Sequence of chain 1.B:
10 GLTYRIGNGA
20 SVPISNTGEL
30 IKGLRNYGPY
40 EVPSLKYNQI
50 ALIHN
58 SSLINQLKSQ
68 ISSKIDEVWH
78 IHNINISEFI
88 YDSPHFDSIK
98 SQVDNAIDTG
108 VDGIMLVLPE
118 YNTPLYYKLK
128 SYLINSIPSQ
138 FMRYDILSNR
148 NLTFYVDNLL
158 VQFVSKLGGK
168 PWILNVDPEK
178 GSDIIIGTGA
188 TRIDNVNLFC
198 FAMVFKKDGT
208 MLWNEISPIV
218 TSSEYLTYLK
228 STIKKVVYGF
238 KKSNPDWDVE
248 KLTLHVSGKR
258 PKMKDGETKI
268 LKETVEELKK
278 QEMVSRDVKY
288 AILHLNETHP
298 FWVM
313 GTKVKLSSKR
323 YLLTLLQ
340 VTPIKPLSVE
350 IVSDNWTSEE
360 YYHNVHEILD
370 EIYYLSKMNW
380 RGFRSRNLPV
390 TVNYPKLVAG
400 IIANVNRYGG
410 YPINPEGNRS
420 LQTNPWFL

A protein and the small-molecule ligand that binds it are described below.
Small molecule (SMILES): Nc1ccn([C@@H]2O[C@H](CO[P](=O)(O)O[C@H]3[C@@H](O)[C@H](n4cnc5c(=O)nc(N)[nH]c54)O[C@@H]3CO[P](=O)(O)O[C@H]3[C@@H](O)[C@H](n4ccc(N)nc4=O)O[C@@H]3CO[P](=O)(O)O[C@H]3[C@@H](O)[C@H](n4cnc5c(N)ncnc54)O[C@@H]3CO[P](=O)(O)O[C@H]3[C@@H](O)[C@H](n4cnc5c(=O)nc(N)[nH]c54)O[C@@H]3CO[P](=O)(O)O[C@H]3[C@@H](O)[C@H](n4ccc(N)nc4=O)O[C@@H]3CO[P](=O)(O)O[C@H]3[C@@H](O)[C@H](n4ccc(=O)[nH]c4=O)O[C@@H]3CO[P](=O)(O)O[C@H]3[C@@H](O)[C@H](n4ccc(=O)[nH]c4=O)O[C@@H]3COP(=O)(O)O)[C@@H](O)[C@H]2O)c(=O)n1

Binding-site contacts:
Ligand atom N6 contacts residue U2 of chain 1.F at 3.1 Å (h-bond).
Ligand atom N3 contacts residue A5 of chain 1.F at 3.2 Å (h-bond).
Ligand atom O2 contacts residue G1 of chain 1.F at 2.8 Å (h-bond).
Ligand atom OP1 contacts residue TYR123 of chain 1.B at 2.5 Å (h-bond).
Ligand atom O6 contacts residue C3 of chain 1.F at 3.1 Å (h-bond).
Ligand atom N1 contacts residue G1 of chain 1.F at 3.2 Å.
Ligand atom N4 contacts residue G1 of chain 1.F at 2.8 Å (h-bond).
Ligand atom N2 contacts residue G1 of chain 1.F at 3.2 Å (h-bond).
Ligand atom O2 contacts residue ARG140 of chain 1.B at 3.2 Å.
Ligand atom C6 contacts residue G1 of chain 1.F at 3.2 Å.
Ligand atom N1 contacts residue U2 of chain 1.F at 2.7 Å (h-bond).
Ligand atom OP2 contacts residue ARG140 of chain 1.B at 2.9 Å (salt-bridge).
Ligand atom OP1 contacts residue LYS127 of chain 1.B at 3.2 Å.
Ligand atom OP2 contacts residue PHE138 of chain 1.B at 2.9 Å (h-bond).
Ligand atom N2 contacts residue G4 of chain 1.F at 3.0 Å.
Ligand atom O2' contacts residue GLN159 of chain 1.B at 3.1 Å (h-bond).
Ligand atom O6 contacts residue G1 of chain 1.F at 3.2 Å (h-bond).
Ligand atom N2 contacts residue C3 of chain 1.F at 2.7 Å (h-bond).
Ligand atom OP3 contacts residue GLN159 of chain 1.B at 2.9 Å (h-bond).
Ligand atom O2 contacts residue ASN155 of chain 1.B at 2.9 Å (h-bond).
Ligand atom C2 contacts residue C3 of chain 1.F at 2.8 Å.
Ligand atom N3 contacts residue C3 of chain 1.F at 3.1 Å (h-bond).
Ligand atom OP2 contacts residue LYS127 of chain 1.B at 2.8 Å (salt-bridge).
Ligand atom OP3 contacts residue GLN137 of chain 1.B at 3.2 Å (h-bond).
Ligand atom OP1 contacts residue MN1 of chain 1.H at 2.1 Å.
Ligand atom C5 contacts residue G1 of chain 1.F at 3.2 Å.
Ligand atom C2 contacts residue U2 of chain 1.F at 3.2 Å.
Ligand atom OP3 contacts residue MN1 of chain 1.H at 2.0 Å.
Ligand atom N9 contacts residue G1 of chain 1.F at 3.2 Å (h-bond).
Ligand atom O2 contacts residue G4 of chain 1.F at 2.5 Å (h-bond).
Ligand atom OP1 contacts residue GLN159 of chain 1.B at 3.1 Å (h-bond).
Ligand atom OP2 contacts residue TYR152 of chain 1.B at 2.6 Å (h-bond).
Ligand atom N3 contacts residue G1 of chain 1.F at 2.9 Å (h-bond).
Ligand atom N3 contacts residue G4 of chain 1.F at 3.0 Å (h-bond).
Ligand atom O4 contacts residue ARG147 of chain 1.B at 3.2 Å (salt-bridge).
Ligand atom C2 contacts residue G1 of chain 1.F at 3.2 Å.
Ligand atom N1 contacts residue C3 of chain 1.F at 2.8 Å (h-bond).
Ligand atom N3 contacts residue G1 of chain 1.F at 3.2 Å (h-bond).
Ligand atom C4 contacts residue G1 of chain 1.F at 3.2 Å.
Ligand atom O3' contacts residue GLN159 of chain 1.B at 3.1 Å (h-bond).